A small-molecule ligand and the protein it binds are described below.
Small molecule (SMILES): O=c1[nH]c2cc(C(F)(F)F)c(N3CCOCC3)cc2n(CP(=O)(O)O)c1=O

Binding-site contacts:
Ligand atom OAA contacts residue ARG509 of chain 1.C at 3.1 Å (salt-bridge).
Ligand atom OAQ contacts residue THR712 of chain 1.C at 3.7 Å.
Ligand atom NAY contacts residue TYR474 of chain 1.C at 3.6 Å.
Ligand atom OAC contacts residue GLY679 of chain 1.C at 3.4 Å.
Ligand atom CAJ contacts residue TYR758 of chain 1.C at 3.2 Å (hydrophobic).
Ligand atom NAP contacts residue PRO502 of chain 1.C at 3.8 Å.
Ligand atom OAE contacts residue THR681 of chain 1.C at 4.1 Å.
Ligand atom CAJ contacts residue PRO502 of chain 1.C at 3.4 Å (hydrophobic).
Ligand atom OAA contacts residue THR504 of chain 1.C at 3.9 Å.
Ligand atom OAA contacts residue TYR474 of chain 1.C at 4.0 Å.
Ligand atom OAD contacts residue SER680 of chain 1.C at 3.3 Å (h-bond).
Ligand atom CAV contacts residue TYR758 of chain 1.C at 4.0 Å (hydrophobic).
Ligand atom CAI contacts residue TYR474 of chain 1.C at 3.8 Å (hydrophobic).
Ligand atom OAD contacts residue THR681 of chain 1.C at 4.1 Å.
Ligand atom FAH contacts residue GLU426 of chain 1.C at 3.9 Å.
Ligand atom CAJ contacts residue TYR474 of chain 1.C at 3.9 Å (hydrophobic).
Ligand atom FAF contacts residue TYR758 of chain 1.C at 2.9 Å.
Ligand atom CAK contacts residue MET734 of chain 1.C at 3.8 Å (hydrophobic).
Ligand atom NAP contacts residue THR504 of chain 1.C at 3.9 Å.
Ligand atom OAC contacts residue SER678 of chain 1.C at 4.0 Å.
Ligand atom CAV contacts residue TYR474 of chain 1.C at 3.5 Å (hydrophobic).
Ligand atom CAW contacts residue TYR474 of chain 1.C at 3.4 Å (hydrophobic).
Ligand atom FAG contacts residue TYR758 of chain 1.C at 3.5 Å.
Ligand atom CAT contacts residue THR504 of chain 1.C at 4.0 Å.
Ligand atom NAP contacts residue TYR474 of chain 1.C at 3.5 Å.
Ligand atom PBA contacts residue SER680 of chain 1.C at 3.6 Å.
Ligand atom CAT contacts residue TYR474 of chain 1.C at 3.4 Å (hydrophobic).
Ligand atom OAE contacts residue GLY679 of chain 1.C at 3.4 Å.
Ligand atom CAS contacts residue TYR758 of chain 1.C at 3.4 Å (hydrophobic).
Ligand atom CAV contacts residue PRO502 of chain 1.C at 4.1 Å (hydrophobic).
Ligand atom PBA contacts residue GLY679 of chain 1.C at 4.0 Å.
Ligand atom OAE contacts residue SER680 of chain 1.C at 2.5 Å (h-bond).
Ligand atom CAU contacts residue TYR474 of chain 1.C at 3.5 Å (hydrophobic).
Ligand atom OAC contacts residue THR681 of chain 1.C at 3.6 Å (h-bond).
Ligand atom OAC contacts residue SER680 of chain 1.C at 3.6 Å (h-bond).
Ligand atom FAG contacts residue PRO502 of chain 1.C at 3.2 Å.
Ligand atom OAQ contacts residue MET734 of chain 1.C at 3.4 Å.
Ligand atom CAZ contacts residue TYR758 of chain 1.C at 3.4 Å (hydrophobic).
Ligand atom CAL contacts residue THR712 of chain 1.C at 3.4 Å.
Ligand atom OAA contacts residue LEU503 of chain 1.C at 3.4 Å.

Sequence of chain 1.C:
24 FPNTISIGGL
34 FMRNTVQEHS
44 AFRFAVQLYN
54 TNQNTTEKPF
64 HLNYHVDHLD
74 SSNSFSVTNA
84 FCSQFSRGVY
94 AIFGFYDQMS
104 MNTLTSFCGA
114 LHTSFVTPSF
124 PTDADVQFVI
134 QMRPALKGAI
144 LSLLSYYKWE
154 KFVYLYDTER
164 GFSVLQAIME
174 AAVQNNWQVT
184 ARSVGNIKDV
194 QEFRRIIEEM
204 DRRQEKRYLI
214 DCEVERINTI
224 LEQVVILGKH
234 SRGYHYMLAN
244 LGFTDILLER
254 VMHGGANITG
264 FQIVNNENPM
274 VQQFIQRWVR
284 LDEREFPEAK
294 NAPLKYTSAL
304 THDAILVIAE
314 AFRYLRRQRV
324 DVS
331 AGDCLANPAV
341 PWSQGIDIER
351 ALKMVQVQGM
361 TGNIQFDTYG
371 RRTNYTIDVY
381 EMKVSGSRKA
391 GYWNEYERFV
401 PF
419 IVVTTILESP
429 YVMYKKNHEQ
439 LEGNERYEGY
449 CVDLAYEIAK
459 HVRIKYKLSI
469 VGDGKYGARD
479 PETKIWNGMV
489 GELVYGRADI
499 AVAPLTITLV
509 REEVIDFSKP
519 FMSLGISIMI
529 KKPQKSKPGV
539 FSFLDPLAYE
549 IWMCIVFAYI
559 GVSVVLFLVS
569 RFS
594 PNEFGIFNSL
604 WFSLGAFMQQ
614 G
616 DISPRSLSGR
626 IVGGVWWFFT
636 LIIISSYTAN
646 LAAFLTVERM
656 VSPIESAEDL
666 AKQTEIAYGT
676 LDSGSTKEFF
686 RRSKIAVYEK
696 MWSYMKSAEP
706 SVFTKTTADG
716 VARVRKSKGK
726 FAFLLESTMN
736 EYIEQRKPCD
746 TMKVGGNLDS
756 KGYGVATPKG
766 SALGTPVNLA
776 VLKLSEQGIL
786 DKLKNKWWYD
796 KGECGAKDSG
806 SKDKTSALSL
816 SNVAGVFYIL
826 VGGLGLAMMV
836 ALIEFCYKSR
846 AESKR